Sequence of chain 1.D:
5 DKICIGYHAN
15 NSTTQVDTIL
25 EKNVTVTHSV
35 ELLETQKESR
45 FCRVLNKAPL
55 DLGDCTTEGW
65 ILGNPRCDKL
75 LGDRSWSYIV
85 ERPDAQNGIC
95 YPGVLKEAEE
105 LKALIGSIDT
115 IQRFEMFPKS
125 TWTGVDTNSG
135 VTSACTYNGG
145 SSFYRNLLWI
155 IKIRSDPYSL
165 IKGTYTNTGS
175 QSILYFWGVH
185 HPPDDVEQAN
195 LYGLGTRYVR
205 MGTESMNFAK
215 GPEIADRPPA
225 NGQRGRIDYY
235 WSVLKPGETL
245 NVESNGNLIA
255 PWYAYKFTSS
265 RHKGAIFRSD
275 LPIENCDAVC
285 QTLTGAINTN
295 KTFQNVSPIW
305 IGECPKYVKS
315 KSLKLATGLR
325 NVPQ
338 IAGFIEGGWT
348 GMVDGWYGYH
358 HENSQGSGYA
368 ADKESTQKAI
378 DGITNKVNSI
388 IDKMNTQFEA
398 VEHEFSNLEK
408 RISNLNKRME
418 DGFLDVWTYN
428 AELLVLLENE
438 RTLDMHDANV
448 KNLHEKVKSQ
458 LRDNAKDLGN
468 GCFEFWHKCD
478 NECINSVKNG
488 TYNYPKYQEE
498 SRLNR

Binding-site contacts:
Ligand atom C1 contacts residue THR39 of chain 1.D at 4.0 Å.
Ligand atom C5 contacts residue LYS315 of chain 1.D at 3.3 Å.
Ligand atom C2 contacts residue THR39 of chain 1.D at 3.9 Å.
Ligand atom C1 contacts residue LYS315 of chain 1.D at 4.5 Å.
Ligand atom C7 contacts residue THR39 of chain 1.D at 3.9 Å.
Ligand atom O6 contacts residue ASN299 of chain 1.D at 3.4 Å (h-bond).
Ligand atom C6 contacts residue LYS315 of chain 1.D at 3.4 Å.
Ligand atom O4 contacts residue LYS315 of chain 1.D at 3.2 Å (salt-bridge).
Ligand atom C8 contacts residue LYS315 of chain 1.D at 2.9 Å.
Ligand atom O5 contacts residue ASN299 of chain 1.D at 2.2 Å (h-bond).
Ligand atom C1 contacts residue ASN299 of chain 1.D at 1.4 Å.
Ligand atom C6 contacts residue ASN299 of chain 1.D at 3.8 Å.
Ligand atom N2 contacts residue THR39 of chain 1.D at 3.4 Å.
Ligand atom C2 contacts residue ASN299 of chain 1.D at 2.9 Å.
Ligand atom N2 contacts residue LYS315 of chain 1.D at 3.7 Å.
Ligand atom C1 contacts residue SER314 of chain 1.D at 4.4 Å.
Ligand atom N2 contacts residue ASN299 of chain 1.D at 3.5 Å (h-bond).
Ligand atom C4 contacts residue ASN299 of chain 1.D at 4.0 Å.
Ligand atom C3 contacts residue ASN299 of chain 1.D at 4.0 Å.
Ligand atom C4 contacts residue LYS315 of chain 1.D at 3.9 Å.
Ligand atom C7 contacts residue LYS315 of chain 1.D at 3.8 Å.
Ligand atom C8 contacts residue THR39 of chain 1.D at 4.1 Å.
Ligand atom C5 contacts residue ASN299 of chain 1.D at 2.9 Å.

This protein binds this small molecule.
Small molecule (SMILES): CC(=O)N[C@@H]1[C@@H](O)[C@H](O)[C@@H](CO)O[C@H]1O